The small molecule below binds the protein below.
Small molecule (SMILES): CC(=O)N[C@@H]1[C@@H](O)[C@H](O)[C@@H](CO)O[C@H]1O

Binding-site contacts:
Ligand atom C4 contacts residue ASN603 of chain 1.C at 4.2 Å.
Ligand atom O7 contacts residue ASN603 of chain 1.C at 4.4 Å.
Ligand atom O5 contacts residue ASN603 of chain 1.C at 2.3 Å (h-bond).
Ligand atom C5 contacts residue ASN603 of chain 1.C at 3.6 Å.
Ligand atom O6 contacts residue ASN603 of chain 1.C at 4.5 Å.
Ligand atom N2 contacts residue ASN603 of chain 1.C at 2.6 Å (h-bond).
Ligand atom C3 contacts residue ASN603 of chain 1.C at 3.8 Å.
Ligand atom C7 contacts residue ASN603 of chain 1.C at 3.4 Å.
Ligand atom C2 contacts residue ASN603 of chain 1.C at 2.5 Å.
Ligand atom C1 contacts residue ASN603 of chain 1.C at 1.4 Å.
Ligand atom C8 contacts residue ASN603 of chain 1.C at 3.7 Å.

Sequence of chain 1.C:
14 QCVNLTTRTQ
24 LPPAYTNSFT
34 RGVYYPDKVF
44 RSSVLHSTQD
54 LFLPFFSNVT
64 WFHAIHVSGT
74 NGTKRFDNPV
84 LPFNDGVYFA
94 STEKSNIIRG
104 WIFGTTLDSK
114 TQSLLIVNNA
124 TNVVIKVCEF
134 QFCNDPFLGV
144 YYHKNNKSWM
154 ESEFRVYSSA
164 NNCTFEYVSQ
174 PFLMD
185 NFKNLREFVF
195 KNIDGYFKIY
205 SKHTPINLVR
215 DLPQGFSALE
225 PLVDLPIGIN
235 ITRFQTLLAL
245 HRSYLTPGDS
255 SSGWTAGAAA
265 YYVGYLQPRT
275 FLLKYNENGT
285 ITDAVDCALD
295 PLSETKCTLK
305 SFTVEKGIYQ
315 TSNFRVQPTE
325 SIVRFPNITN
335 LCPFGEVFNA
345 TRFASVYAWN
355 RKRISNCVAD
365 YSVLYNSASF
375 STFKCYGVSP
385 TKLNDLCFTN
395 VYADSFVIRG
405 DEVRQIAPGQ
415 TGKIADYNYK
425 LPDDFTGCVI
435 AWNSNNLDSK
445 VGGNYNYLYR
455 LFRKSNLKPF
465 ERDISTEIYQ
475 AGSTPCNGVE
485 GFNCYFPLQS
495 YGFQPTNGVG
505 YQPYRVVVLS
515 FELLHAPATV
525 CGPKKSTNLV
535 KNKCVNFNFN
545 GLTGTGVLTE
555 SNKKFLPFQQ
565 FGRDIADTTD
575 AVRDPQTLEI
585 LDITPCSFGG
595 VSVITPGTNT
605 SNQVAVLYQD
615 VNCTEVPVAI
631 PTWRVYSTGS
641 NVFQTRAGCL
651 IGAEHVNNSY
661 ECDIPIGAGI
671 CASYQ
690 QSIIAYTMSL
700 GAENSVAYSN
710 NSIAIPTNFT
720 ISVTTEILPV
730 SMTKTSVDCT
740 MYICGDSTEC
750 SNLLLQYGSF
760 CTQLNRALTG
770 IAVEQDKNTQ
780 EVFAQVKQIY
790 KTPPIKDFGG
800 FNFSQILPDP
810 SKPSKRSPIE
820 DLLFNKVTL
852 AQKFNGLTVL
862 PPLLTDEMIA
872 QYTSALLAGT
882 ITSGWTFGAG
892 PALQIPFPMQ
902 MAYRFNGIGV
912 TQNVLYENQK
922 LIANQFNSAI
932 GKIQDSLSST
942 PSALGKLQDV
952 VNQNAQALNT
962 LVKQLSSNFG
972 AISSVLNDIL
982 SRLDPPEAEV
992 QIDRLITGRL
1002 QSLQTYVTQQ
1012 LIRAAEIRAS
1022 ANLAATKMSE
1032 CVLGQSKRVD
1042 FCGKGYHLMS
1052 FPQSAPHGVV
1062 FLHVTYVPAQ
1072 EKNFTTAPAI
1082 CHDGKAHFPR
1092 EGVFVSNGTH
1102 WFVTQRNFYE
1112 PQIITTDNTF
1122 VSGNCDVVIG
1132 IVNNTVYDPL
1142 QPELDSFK